Sequence of chain 1.B:
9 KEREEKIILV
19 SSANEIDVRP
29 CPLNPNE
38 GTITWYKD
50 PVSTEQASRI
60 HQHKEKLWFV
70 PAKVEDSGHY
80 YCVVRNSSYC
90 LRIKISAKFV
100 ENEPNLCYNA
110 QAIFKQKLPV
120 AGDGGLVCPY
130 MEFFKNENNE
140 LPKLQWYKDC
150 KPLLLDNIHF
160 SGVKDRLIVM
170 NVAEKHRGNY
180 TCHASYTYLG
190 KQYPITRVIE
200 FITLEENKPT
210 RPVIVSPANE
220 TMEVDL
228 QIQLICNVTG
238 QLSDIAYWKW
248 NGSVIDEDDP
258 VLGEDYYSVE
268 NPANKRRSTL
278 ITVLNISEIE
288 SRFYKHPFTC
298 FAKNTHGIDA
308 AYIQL

The small molecule below binds the protein below.
Small molecule (SMILES): CC(=O)N[C@@H]1[C@@H](O)[C@H](O)[C@@H](CO)O[C@H]1O

Binding-site contacts:
Ligand atom C3 contacts residue ASN234 of chain 1.B at 3.8 Å.
Ligand atom C2 contacts residue ASN234 of chain 1.B at 2.4 Å.
Ligand atom C7 contacts residue ASN234 of chain 1.B at 4.0 Å.
Ligand atom C4 contacts residue ASN234 of chain 1.B at 4.2 Å.
Ligand atom C1 contacts residue VAL214 of chain 1.B at 4.3 Å (hydrophobic).
Ligand atom O5 contacts residue ASN234 of chain 1.B at 2.3 Å (h-bond).
Ligand atom C1 contacts residue ASN234 of chain 1.B at 1.6 Å.
Ligand atom C8 contacts residue VAL214 of chain 1.B at 4.3 Å (hydrophobic).
Ligand atom C5 contacts residue ASN234 of chain 1.B at 3.6 Å.
Ligand atom C7 contacts residue VAL214 of chain 1.B at 4.5 Å (hydrophobic).
Ligand atom O6 contacts residue ILE278 of chain 1.B at 3.1 Å.
Ligand atom O5 contacts residue ILE278 of chain 1.B at 3.8 Å.
Ligand atom N2 contacts residue VAL214 of chain 1.B at 3.8 Å.
Ligand atom N2 contacts residue ASN234 of chain 1.B at 2.8 Å (h-bond).
Ligand atom C6 contacts residue ILE278 of chain 1.B at 3.9 Å (hydrophobic).